Sequence of chain 1.A:
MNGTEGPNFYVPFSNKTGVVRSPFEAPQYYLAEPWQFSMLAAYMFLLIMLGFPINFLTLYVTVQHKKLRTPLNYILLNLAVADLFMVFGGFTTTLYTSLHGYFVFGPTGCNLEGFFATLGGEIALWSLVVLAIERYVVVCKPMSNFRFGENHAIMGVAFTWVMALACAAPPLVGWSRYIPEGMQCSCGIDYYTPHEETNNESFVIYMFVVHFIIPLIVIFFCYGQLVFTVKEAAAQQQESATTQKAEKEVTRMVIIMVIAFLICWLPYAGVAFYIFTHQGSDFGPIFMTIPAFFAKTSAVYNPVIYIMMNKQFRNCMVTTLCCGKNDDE

Binding-site contacts:
Ligand atom O6 contacts residue ASP282 of chain 1.A at 3.6 Å (salt-bridge).
Ligand atom C6 contacts residue ASP282 of chain 1.A at 4.5 Å.
Ligand atom N2 contacts residue GLY280 of chain 1.A at 3.7 Å.
Ligand atom C1 contacts residue ASP282 of chain 1.A at 4.4 Å.
Ligand atom C7 contacts residue ACE1 of chain 1.E at 4.0 Å.
Ligand atom O7 contacts residue ACE1 of chain 1.E at 2.8 Å (h-bond).
Ligand atom O5 contacts residue ASP282 of chain 1.A at 3.7 Å.
Ligand atom O7 contacts residue MET1 of chain 1.A at 4.2 Å.
Ligand atom C2 contacts residue ASN2 of chain 1.A at 2.4 Å.
Ligand atom C1 contacts residue ASN2 of chain 1.A at 1.4 Å.
Ligand atom N2 contacts residue ASN2 of chain 1.A at 2.9 Å (h-bond).
Ligand atom C1 contacts residue GLY280 of chain 1.A at 4.0 Å.
Ligand atom O6 contacts residue ASN2 of chain 1.A at 4.5 Å.
Ligand atom C7 contacts residue ASN2 of chain 1.A at 3.6 Å.
Ligand atom C3 contacts residue ASN2 of chain 1.A at 3.8 Å.
Ligand atom O7 contacts residue ASN2 of chain 1.A at 3.6 Å (h-bond).
Ligand atom C5 contacts residue ASN2 of chain 1.A at 3.6 Å.
Ligand atom O5 contacts residue ASN2 of chain 1.A at 2.3 Å (h-bond).
Ligand atom C2 contacts residue GLY280 of chain 1.A at 4.0 Å.
Ligand atom C4 contacts residue ASN2 of chain 1.A at 4.2 Å.

The small molecule below binds the protein below.
Small molecule (SMILES): CC(=O)N[C@H]1[C@H](O[C@H]2[C@H](O)[C@@H](NC(C)=O)CO[C@@H]2CO)O[C@H](CO)[C@@H](O[C@@H]2O[C@H](CO)[C@@H](O)[C@H](O)[C@@H]2O)[C@@H]1O